Sequence of chain 1.A:
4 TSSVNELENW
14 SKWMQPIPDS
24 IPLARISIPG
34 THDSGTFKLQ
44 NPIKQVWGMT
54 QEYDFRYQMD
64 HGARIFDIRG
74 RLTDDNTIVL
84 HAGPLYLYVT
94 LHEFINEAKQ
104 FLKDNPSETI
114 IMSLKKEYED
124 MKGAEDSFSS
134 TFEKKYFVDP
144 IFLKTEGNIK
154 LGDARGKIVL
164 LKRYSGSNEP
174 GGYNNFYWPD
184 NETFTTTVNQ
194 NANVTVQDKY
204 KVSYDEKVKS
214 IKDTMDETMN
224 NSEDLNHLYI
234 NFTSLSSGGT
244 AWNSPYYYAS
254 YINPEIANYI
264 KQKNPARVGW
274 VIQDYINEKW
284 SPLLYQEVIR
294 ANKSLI

This protein binds this small molecule.
Small molecule (SMILES): OC1C(O)C(O)C(O)C(O)C1O

Binding-site contacts:
Ligand atom O6 contacts residue ARG166 of chain 1.A at 3.1 Å (salt-bridge).
Ligand atom O1 contacts residue ASP201 of chain 1.A at 4.3 Å.
Ligand atom C5 contacts residue HIS35 of chain 1.A at 4.3 Å.
Ligand atom O6 contacts residue ARG72 of chain 1.A at 3.4 Å (salt-bridge).
Ligand atom O2 contacts residue TYR203 of chain 1.A at 3.5 Å (h-bond).
Ligand atom C6 contacts residue ARG72 of chain 1.A at 3.9 Å.
Ligand atom C2 contacts residue LYS118 of chain 1.A at 3.4 Å.
Ligand atom C5 contacts residue TYR203 of chain 1.A at 4.0 Å (hydrophobic).
Ligand atom C4 contacts residue TYR203 of chain 1.A at 3.9 Å (hydrophobic).
Ligand atom O5 contacts residue HIS35 of chain 1.A at 3.2 Å (h-bond).
Ligand atom C6 contacts residue ASP201 of chain 1.A at 3.4 Å.
Ligand atom O6 contacts residue ASP201 of chain 1.A at 2.8 Å (salt-bridge).
Ligand atom C3 contacts residue ARG72 of chain 1.A at 4.3 Å.
Ligand atom O1 contacts residue LYS118 of chain 1.A at 3.0 Å (salt-bridge).
Ligand atom O1 contacts residue ARG166 of chain 1.A at 2.9 Å (salt-bridge).
Ligand atom C1 contacts residue ARG72 of chain 1.A at 4.0 Å.
Ligand atom O3 contacts residue TYR203 of chain 1.A at 3.7 Å.
Ligand atom C2 contacts residue ARG72 of chain 1.A at 4.3 Å.
Ligand atom C1 contacts residue ASP201 of chain 1.A at 4.5 Å.
Ligand atom O4 contacts residue TYR203 of chain 1.A at 4.1 Å.
Ligand atom O2 contacts residue LYS118 of chain 1.A at 4.0 Å.
Ligand atom C5 contacts residue ASP201 of chain 1.A at 4.2 Å.
Ligand atom C6 contacts residue ARG166 of chain 1.A at 4.0 Å.
Ligand atom O2 contacts residue ASP183 of chain 1.A at 3.7 Å.
Ligand atom C1 contacts residue LYS118 of chain 1.A at 3.2 Å.
Ligand atom C5 contacts residue ARG72 of chain 1.A at 3.7 Å.
Ligand atom O5 contacts residue ARG72 of chain 1.A at 2.5 Å (salt-bridge).
Ligand atom C6 contacts residue TYR203 of chain 1.A at 4.3 Å (hydrophobic).
Ligand atom C3 contacts residue TYR203 of chain 1.A at 4.3 Å (hydrophobic).
Ligand atom C1 contacts residue ARG166 of chain 1.A at 3.7 Å.
Ligand atom O4 contacts residue HIS35 of chain 1.A at 4.3 Å.